Binding-site contacts:
Ligand atom C7 contacts residue SER166 of chain 1.C at 3.6 Å.
Ligand atom C1 contacts residue ASN99 of chain 1.C at 1.4 Å.
Ligand atom C2 contacts residue ASN99 of chain 1.C at 2.5 Å.
Ligand atom O5 contacts residue ASN99 of chain 1.C at 2.4 Å (h-bond).
Ligand atom C7 contacts residue ASN99 of chain 1.C at 3.0 Å.
Ligand atom C3 contacts residue SER166 of chain 1.C at 4.4 Å.
Ligand atom C2 contacts residue SER166 of chain 1.C at 4.2 Å.
Ligand atom C4 contacts residue ASN99 of chain 1.C at 4.2 Å.
Ligand atom O7 contacts residue ASN99 of chain 1.C at 3.0 Å (h-bond).
Ligand atom C5 contacts residue ASN99 of chain 1.C at 3.7 Å.
Ligand atom C1 contacts residue SER166 of chain 1.C at 3.3 Å.
Ligand atom N2 contacts residue SER166 of chain 1.C at 4.3 Å.
Ligand atom C3 contacts residue ASN99 of chain 1.C at 3.8 Å.
Ligand atom O5 contacts residue SER166 of chain 1.C at 4.0 Å.
Ligand atom C5 contacts residue SER166 of chain 1.C at 4.2 Å.
Ligand atom O7 contacts residue SER166 of chain 1.C at 2.6 Å (h-bond).
Ligand atom N2 contacts residue ASN99 of chain 1.C at 2.9 Å (h-bond).
Ligand atom C8 contacts residue ASN99 of chain 1.C at 3.8 Å.

A small-molecule ligand and the protein it binds are described below.
Small molecule (SMILES): CC(=O)N[C@@H]1[C@@H](O)[C@H](O)[C@@H](CO)O[C@H]1O

Sequence of chain 1.C:
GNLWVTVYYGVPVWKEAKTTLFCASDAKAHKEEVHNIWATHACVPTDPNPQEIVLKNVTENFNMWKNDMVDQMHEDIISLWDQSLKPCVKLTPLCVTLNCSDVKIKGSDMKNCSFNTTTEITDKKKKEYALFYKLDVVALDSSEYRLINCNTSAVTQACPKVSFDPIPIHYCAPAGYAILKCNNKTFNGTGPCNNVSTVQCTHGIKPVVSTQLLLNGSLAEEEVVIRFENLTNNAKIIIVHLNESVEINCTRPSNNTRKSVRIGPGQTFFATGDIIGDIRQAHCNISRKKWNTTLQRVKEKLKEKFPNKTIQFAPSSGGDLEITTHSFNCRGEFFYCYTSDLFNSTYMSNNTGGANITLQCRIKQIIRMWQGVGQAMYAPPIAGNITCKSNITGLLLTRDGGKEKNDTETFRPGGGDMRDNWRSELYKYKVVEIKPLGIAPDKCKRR